This protein binds this small molecule.
Small molecule (SMILES): CC(=O)N[C@H]1[C@H](O[C@H]2[C@H](O)[C@@H](NC(C)=O)CO[C@@H]2CO)O[C@H](CO[C@H]2O[C@H](CO)[C@@H](O)[C@H](O)[C@@H]2O)[C@@H](O[C@H]2O[C@H](CO)[C@@H](O)[C@H](O)[C@@H]2O)[C@@H]1O[C@@H]1O[C@H](CS(=O)(=O)O)[C@@H](O[C@@H]2O[C@H](CO)[C@@H](O)[C@H](O)[C@H]2O)[C@H](O)[C@H]1O

Sequence of chain 1.E:
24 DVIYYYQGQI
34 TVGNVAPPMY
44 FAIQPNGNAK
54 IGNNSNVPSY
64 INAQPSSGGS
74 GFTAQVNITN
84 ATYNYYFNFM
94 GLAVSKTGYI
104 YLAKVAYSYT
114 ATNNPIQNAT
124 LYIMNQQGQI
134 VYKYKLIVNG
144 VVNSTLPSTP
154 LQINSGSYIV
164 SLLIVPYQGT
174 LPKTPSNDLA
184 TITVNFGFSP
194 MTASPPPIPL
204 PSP

Sequence of chain 1.F:
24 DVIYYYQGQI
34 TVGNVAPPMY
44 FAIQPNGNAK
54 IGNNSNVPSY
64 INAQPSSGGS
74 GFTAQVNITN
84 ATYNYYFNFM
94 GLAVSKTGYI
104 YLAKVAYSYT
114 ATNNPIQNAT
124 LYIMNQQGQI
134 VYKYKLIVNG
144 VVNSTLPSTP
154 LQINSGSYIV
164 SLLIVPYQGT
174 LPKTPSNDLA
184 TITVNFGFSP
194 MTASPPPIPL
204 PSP

Binding-site contacts:
Ligand atom C8 contacts residue VAL168 of chain 1.E at 3.4 Å (hydrophobic).
Ligand atom C2 contacts residue GLN120 of chain 1.E at 4.3 Å.
Ligand atom N2 contacts residue GLN120 of chain 1.E at 3.3 Å (h-bond).
Ligand atom C8 contacts residue ASN121 of chain 1.E at 4.5 Å.
Ligand atom O7 contacts residue PRO206 of chain 1.F at 3.4 Å.
Ligand atom N2 contacts residue ASN121 of chain 1.E at 2.9 Å (h-bond).
Ligand atom C7 contacts residue VAL168 of chain 1.E at 4.0 Å (hydrophobic).
Ligand atom C5 contacts residue ASN121 of chain 1.E at 3.6 Å.
Ligand atom C1 contacts residue ASN121 of chain 1.E at 1.4 Å.
Ligand atom O6 contacts residue VAL141 of chain 1.E at 3.1 Å.
Ligand atom C6 contacts residue VAL141 of chain 1.E at 4.0 Å (hydrophobic).
Ligand atom C7 contacts residue ASN121 of chain 1.E at 3.2 Å.
Ligand atom O4 contacts residue ASN142 of chain 1.E at 4.1 Å.
Ligand atom C5 contacts residue ASN142 of chain 1.E at 3.8 Å.
Ligand atom C7 contacts residue GLN120 of chain 1.E at 4.0 Å.
Ligand atom C4 contacts residue ASN121 of chain 1.E at 4.2 Å.
Ligand atom C5 contacts residue VAL141 of chain 1.E at 4.2 Å (hydrophobic).
Ligand atom C8 contacts residue GLN120 of chain 1.E at 3.9 Å.
Ligand atom O5 contacts residue ASN121 of chain 1.E at 2.3 Å (h-bond).
Ligand atom C2 contacts residue ASN121 of chain 1.E at 2.5 Å.
Ligand atom O7 contacts residue ASN121 of chain 1.E at 3.1 Å (h-bond).
Ligand atom C1 contacts residue GLN120 of chain 1.E at 4.4 Å.
Ligand atom C4 contacts residue ASN142 of chain 1.E at 4.4 Å.
Ligand atom O7 contacts residue VAL168 of chain 1.E at 4.1 Å.
Ligand atom C3 contacts residue ASN121 of chain 1.E at 3.8 Å.
Ligand atom C6 contacts residue LYS138 of chain 1.E at 4.1 Å.
Ligand atom O5 contacts residue PRO206 of chain 1.F at 4.4 Å.
Ligand atom O7 contacts residue TYR86 of chain 1.E at 4.0 Å.
Ligand atom O6 contacts residue LYS138 of chain 1.E at 4.4 Å.
Ligand atom O6 contacts residue ASN142 of chain 1.E at 3.9 Å.